This small molecule binds to this protein.
Small molecule (SMILES): CC(=O)N[C@H]1[C@H](O[C@H]2[C@H](O)[C@@H](NC(C)=O)CO[C@@H]2CO)O[C@H](CO)[C@@H](O)[C@@H]1O

Binding-site contacts:
Ligand atom N2 contacts residue ASN12 of chain 47.A at 4.0 Å.
Ligand atom O5 contacts residue ASN12 of chain 47.A at 2.6 Å (h-bond).
Ligand atom C5 contacts residue ASN12 of chain 47.A at 3.9 Å.
Ligand atom C1 contacts residue ASN12 of chain 47.A at 2.1 Å.
Ligand atom C7 contacts residue ASN12 of chain 47.A at 4.3 Å.
Ligand atom C2 contacts residue ASN12 of chain 47.A at 3.5 Å.
Ligand atom O7 contacts residue ASN12 of chain 47.A at 4.2 Å.

Sequence of chain 47.A:
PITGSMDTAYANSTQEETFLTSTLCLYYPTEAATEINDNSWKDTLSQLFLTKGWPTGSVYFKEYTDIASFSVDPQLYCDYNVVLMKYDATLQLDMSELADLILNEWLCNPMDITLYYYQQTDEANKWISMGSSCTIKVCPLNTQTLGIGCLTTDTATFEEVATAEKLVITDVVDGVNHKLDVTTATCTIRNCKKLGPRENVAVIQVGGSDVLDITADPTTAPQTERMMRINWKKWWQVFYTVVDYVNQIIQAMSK